Sequence of chain 1.Z:
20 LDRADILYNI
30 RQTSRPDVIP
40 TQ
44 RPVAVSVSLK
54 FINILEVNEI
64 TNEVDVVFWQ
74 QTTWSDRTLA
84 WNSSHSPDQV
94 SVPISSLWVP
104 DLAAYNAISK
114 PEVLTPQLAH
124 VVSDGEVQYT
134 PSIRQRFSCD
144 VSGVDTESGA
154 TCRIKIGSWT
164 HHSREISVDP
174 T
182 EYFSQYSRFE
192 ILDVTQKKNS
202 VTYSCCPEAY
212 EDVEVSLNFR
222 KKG

Binding-site contacts:
Ligand atom BR1 contacts residue THR133 of chain 1.AA at 4.0 Å.
Ligand atom N3 contacts residue TRP162 of chain 1.Z at 2.7 Å (h-bond).
Ligand atom C9 contacts residue TYR204 of chain 1.Z at 3.9 Å (hydrophobic).
Ligand atom C5 contacts residue HIS123 of chain 1.AA at 4.2 Å.
Ligand atom BR1 contacts residue HIS123 of chain 1.AA at 3.6 Å.
Ligand atom N1 contacts residue TRP162 of chain 1.Z at 3.8 Å.
Ligand atom C8 contacts residue TRP162 of chain 1.Z at 3.1 Å (hydrophobic).
Ligand atom C7 contacts residue TRP162 of chain 1.Z at 3.6 Å (hydrophobic).
Ligand atom C2 contacts residue TRP162 of chain 1.Z at 3.6 Å (hydrophobic).
Ligand atom C1 contacts residue THR133 of chain 1.AA at 3.9 Å.
Ligand atom C4 contacts residue CYS207 of chain 1.Z at 4.2 Å (hydrophobic).
Ligand atom C6 contacts residue TRP162 of chain 1.Z at 3.7 Å (hydrophobic).
Ligand atom N2 contacts residue TRP162 of chain 1.Z at 3.7 Å.
Ligand atom BR1 contacts residue ALA122 of chain 1.AA at 4.2 Å.
Ligand atom C4 contacts residue GLN131 of chain 1.AA at 3.4 Å.
Ligand atom C3 contacts residue CYS206 of chain 1.Z at 3.5 Å (hydrophobic).
Ligand atom BR1 contacts residue TYR132 of chain 1.AA at 4.1 Å.
Ligand atom C9 contacts residue TRP162 of chain 1.Z at 3.6 Å (hydrophobic).
Ligand atom C1 contacts residue TRP162 of chain 1.Z at 3.4 Å (hydrophobic).
Ligand atom N3 contacts residue TYR108 of chain 1.Z at 3.0 Å (h-bond).
Ligand atom C8 contacts residue SER161 of chain 1.Z at 4.0 Å.
Ligand atom C5 contacts residue GLN131 of chain 1.AA at 4.2 Å.
Ligand atom C7 contacts residue TRP72 of chain 1.AA at 3.4 Å (hydrophobic).
Ligand atom N1 contacts residue THR163 of chain 1.Z at 3.8 Å.
Ligand atom C8 contacts residue TYR204 of chain 1.Z at 4.1 Å (hydrophobic).
Ligand atom C5 contacts residue THR163 of chain 1.Z at 4.2 Å.
Ligand atom N1 contacts residue THR133 of chain 1.AA at 3.7 Å.
Ligand atom C8 contacts residue TYR108 of chain 1.Z at 3.2 Å (hydrophobic).
Ligand atom C10 contacts residue CYS206 of chain 1.Z at 3.6 Å (hydrophobic).
Ligand atom N3 contacts residue SER161 of chain 1.Z at 4.0 Å.
Ligand atom C7 contacts residue TYR108 of chain 1.Z at 3.5 Å (hydrophobic).
Ligand atom BR1 contacts residue GLN131 of chain 1.AA at 3.1 Å.
Ligand atom C10 contacts residue TYR204 of chain 1.Z at 4.1 Å (hydrophobic).
Ligand atom C8 contacts residue TYR211 of chain 1.Z at 3.5 Å (hydrophobic).
Ligand atom C5 contacts residue THR133 of chain 1.AA at 3.9 Å.
Ligand atom C3 contacts residue GLN131 of chain 1.AA at 4.0 Å.
Ligand atom C9 contacts residue TYR211 of chain 1.Z at 3.4 Å (hydrophobic).
Ligand atom C3 contacts residue CYS207 of chain 1.Z at 3.7 Å (hydrophobic).
Ligand atom C4 contacts residue HIS123 of chain 1.AA at 3.7 Å.
Ligand atom C6 contacts residue TRP72 of chain 1.AA at 3.5 Å (hydrophobic).

Sequence of chain 1.AA:
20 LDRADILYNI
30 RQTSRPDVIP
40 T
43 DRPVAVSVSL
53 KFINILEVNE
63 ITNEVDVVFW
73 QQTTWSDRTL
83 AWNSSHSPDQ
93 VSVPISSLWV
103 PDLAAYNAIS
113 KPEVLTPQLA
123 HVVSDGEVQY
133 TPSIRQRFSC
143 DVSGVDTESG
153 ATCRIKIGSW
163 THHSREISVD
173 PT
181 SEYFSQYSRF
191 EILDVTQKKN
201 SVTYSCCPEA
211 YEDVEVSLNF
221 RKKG

A protein and the small-molecule ligand that binds it are described below.
Small molecule (SMILES): Brc1ccc(N2CCCNCC2)cn1